Binding-site contacts:
Ligand atom O2 contacts residue TYR80 of chain 1.B at 3.8 Å.
Ligand atom O11 contacts residue SER21 of chain 1.B at 4.5 Å.
Ligand atom C8 contacts residue THR19 of chain 1.B at 3.5 Å.
Ligand atom O2 contacts residue THR19 of chain 1.B at 3.5 Å.
Ligand atom C6 contacts residue GLU82 of chain 1.B at 3.6 Å.
Ligand atom C7 contacts residue GLU82 of chain 1.B at 3.3 Å.
Ligand atom C9 contacts residue VAL20 of chain 1.B at 4.4 Å (hydrophobic).
Ligand atom O3 contacts residue TYR80 of chain 1.B at 3.9 Å.
Ligand atom C3 contacts residue TYR80 of chain 1.B at 3.8 Å (hydrophobic).
Ligand atom C33 contacts residue THR71 of chain 1.B at 3.6 Å.
Ligand atom C10 contacts residue THR19 of chain 1.B at 4.1 Å.
Ligand atom C9 contacts residue THR19 of chain 1.B at 3.5 Å.
Ligand atom C10 contacts residue SER7 of chain 1.B at 3.4 Å.
Ligand atom C9 contacts residue SER7 of chain 1.B at 4.3 Å.
Ligand atom O3 contacts residue THR19 of chain 1.B at 3.8 Å.
Ligand atom O3P contacts residue THR19 of chain 1.B at 4.4 Å.
Ligand atom C32 contacts residue THR19 of chain 1.B at 4.0 Å.
Ligand atom C1 contacts residue THR19 of chain 1.B at 4.3 Å.
Ligand atom C9 contacts residue SER21 of chain 1.B at 4.0 Å.
Ligand atom C31 contacts residue THR19 of chain 1.B at 4.3 Å.
Ligand atom C11 contacts residue SER21 of chain 1.B at 4.3 Å.
Ligand atom C2 contacts residue TYR80 of chain 1.B at 4.5 Å (hydrophobic).
Ligand atom C31 contacts residue TYR80 of chain 1.B at 4.2 Å (hydrophobic).
Ligand atom C32 contacts residue GLU82 of chain 1.B at 4.1 Å.
Ligand atom C10 contacts residue SER21 of chain 1.B at 3.8 Å.
Ligand atom C8 contacts residue GLU82 of chain 1.B at 4.0 Å.
Ligand atom C33 contacts residue GLU82 of chain 1.B at 3.6 Å.
Ligand atom C11 contacts residue THR19 of chain 1.B at 4.4 Å.
Ligand atom C32 contacts residue THR71 of chain 1.B at 4.1 Å.
Ligand atom C32 contacts residue TYR80 of chain 1.B at 3.7 Å (hydrophobic).
Ligand atom C11 contacts residue TYR80 of chain 1.B at 4.2 Å (hydrophobic).
Ligand atom N contacts residue GLU82 of chain 1.B at 3.9 Å.
Ligand atom C2 contacts residue THR19 of chain 1.B at 4.4 Å.

Sequence of chain 1.B:
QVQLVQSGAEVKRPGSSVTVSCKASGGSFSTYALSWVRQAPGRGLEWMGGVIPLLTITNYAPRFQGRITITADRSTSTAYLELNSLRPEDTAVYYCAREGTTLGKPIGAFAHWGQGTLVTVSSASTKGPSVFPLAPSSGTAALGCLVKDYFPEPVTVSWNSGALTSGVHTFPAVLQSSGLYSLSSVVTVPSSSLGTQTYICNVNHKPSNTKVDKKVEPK

The small molecule below binds the protein below.
Small molecule (SMILES): CCC(=O)OC[C@H](COP(=O)(O)OCC[N+](C)(C)C)OC(=O)CC